Binding-site contacts:
Ligand atom C7 contacts residue ASN23 of chain 2.A at 3.5 Å.
Ligand atom O5 contacts residue ASN23 of chain 2.A at 2.4 Å (h-bond).
Ligand atom C1 contacts residue ASN23 of chain 2.A at 1.4 Å.
Ligand atom C4 contacts residue ASN23 of chain 2.A at 4.2 Å.
Ligand atom C5 contacts residue ASN23 of chain 2.A at 3.6 Å.
Ligand atom C2 contacts residue ASN23 of chain 2.A at 2.5 Å.
Ligand atom C8 contacts residue LYS22 of chain 2.A at 3.8 Å.
Ligand atom N2 contacts residue ASN23 of chain 2.A at 3.0 Å (h-bond).
Ligand atom C3 contacts residue ASN23 of chain 2.A at 3.9 Å.
Ligand atom O7 contacts residue ASN23 of chain 2.A at 3.4 Å (h-bond).

This small molecule binds to this protein.
Small molecule (SMILES): CC(=O)N[C@H]1[C@H](O[C@H]2[C@H](O)[C@@H](NC(C)=O)CO[C@@H]2CO)O[C@H](CO)[C@@H](O)[C@@H]1O

Sequence of chain 2.A:
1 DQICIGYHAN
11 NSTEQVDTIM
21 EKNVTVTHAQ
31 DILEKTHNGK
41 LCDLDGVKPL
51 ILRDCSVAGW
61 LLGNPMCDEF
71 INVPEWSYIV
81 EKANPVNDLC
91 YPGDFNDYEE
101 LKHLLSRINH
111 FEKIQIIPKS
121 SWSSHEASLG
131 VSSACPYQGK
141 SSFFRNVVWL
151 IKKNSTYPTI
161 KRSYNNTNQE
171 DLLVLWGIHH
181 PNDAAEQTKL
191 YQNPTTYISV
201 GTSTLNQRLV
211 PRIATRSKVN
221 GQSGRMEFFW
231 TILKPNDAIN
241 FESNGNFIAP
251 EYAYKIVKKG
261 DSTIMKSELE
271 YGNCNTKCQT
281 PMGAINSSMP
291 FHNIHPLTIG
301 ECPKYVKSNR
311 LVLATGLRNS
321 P